Sequence of chain 1.B:
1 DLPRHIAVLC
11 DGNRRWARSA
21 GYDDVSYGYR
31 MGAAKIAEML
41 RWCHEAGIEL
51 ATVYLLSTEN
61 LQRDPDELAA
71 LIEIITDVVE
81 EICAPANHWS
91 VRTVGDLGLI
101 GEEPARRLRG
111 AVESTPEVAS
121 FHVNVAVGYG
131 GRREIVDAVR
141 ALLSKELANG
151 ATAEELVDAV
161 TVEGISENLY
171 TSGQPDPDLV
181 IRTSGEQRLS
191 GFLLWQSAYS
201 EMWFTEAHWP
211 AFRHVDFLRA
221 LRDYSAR

Binding-site contacts:
Ligand atom C4 contacts residue CYS10 of chain 1.B at 2.8 Å (hydrophobic).
Ligand atom C10 contacts residue TYR29 of chain 1.B at 3.3 Å (hydrophobic).
Ligand atom O2A contacts residue CYS10 of chain 1.B at 3.4 Å (h-bond).
Ligand atom O2A contacts residue ASN13 of chain 1.B at 2.7 Å (h-bond).
Ligand atom C3 contacts residue LEU55 of chain 1.B at 3.8 Å (hydrophobic).
Ligand atom C5 contacts residue LEU55 of chain 1.B at 3.2 Å (hydrophobic).
Ligand atom O2B contacts residue ARG15 of chain 1.B at 2.7 Å (salt-bridge).
Ligand atom O2A contacts residue ASP11 of chain 1.B at 3.9 Å.
Ligand atom O3A contacts residue ASN13 of chain 1.B at 3.6 Å (h-bond).
Ligand atom O1B contacts residue ASP11 of chain 1.B at 2.3 Å (salt-bridge).
Ligand atom C1 contacts residue TYR29 of chain 1.B at 3.1 Å (hydrophobic).
Ligand atom O2B contacts residue ASN13 of chain 1.B at 3.5 Å (h-bond).
Ligand atom C3 contacts residue ASN60 of chain 1.B at 3.7 Å.
Ligand atom C1 contacts residue ASN13 of chain 1.B at 3.8 Å.
Ligand atom PA contacts residue ARG14 of chain 1.B at 3.8 Å.
Ligand atom C2 contacts residue ARG63 of chain 1.B at 3.7 Å.
Ligand atom PB contacts residue GLY12 of chain 1.B at 3.9 Å.
Ligand atom O3A contacts residue ARG14 of chain 1.B at 2.9 Å (salt-bridge).
Ligand atom O2B contacts residue ARG14 of chain 1.B at 3.1 Å (salt-bridge).
Ligand atom O1 contacts residue ARG14 of chain 1.B at 3.6 Å.
Ligand atom C6 contacts residue LEU55 of chain 1.B at 3.6 Å (hydrophobic).
Ligand atom PB contacts residue ARG14 of chain 1.B at 3.6 Å.
Ligand atom O1B contacts residue GLY12 of chain 1.B at 3.0 Å (h-bond).
Ligand atom O2B contacts residue GLY12 of chain 1.B at 3.2 Å.
Ligand atom O1B contacts residue ARG15 of chain 1.B at 3.2 Å (salt-bridge).
Ligand atom O1 contacts residue ARG63 of chain 1.B at 2.8 Å (salt-bridge).
Ligand atom O1A contacts residue ASP11 of chain 1.B at 3.1 Å (salt-bridge).
Ligand atom PB contacts residue ARG15 of chain 1.B at 3.9 Å.
Ligand atom O1A contacts residue ARG14 of chain 1.B at 3.7 Å.
Ligand atom C2 contacts residue ASN60 of chain 1.B at 3.4 Å.
Ligand atom C10 contacts residue ILE74 of chain 1.B at 3.8 Å (hydrophobic).
Ligand atom O1 contacts residue TYR29 of chain 1.B at 3.2 Å.
Ligand atom O3B contacts residue ARG14 of chain 1.B at 2.8 Å (salt-bridge).
Ligand atom O2A contacts residue GLY12 of chain 1.B at 3.4 Å (h-bond).
Ligand atom C9 contacts residue GLY32 of chain 1.B at 3.6 Å.
Ligand atom C9 contacts residue ASN13 of chain 1.B at 3.4 Å.
Ligand atom C4 contacts residue ASN13 of chain 1.B at 3.5 Å.
Ligand atom PB contacts residue ASP11 of chain 1.B at 3.8 Å.
Ligand atom C1 contacts residue ARG63 of chain 1.B at 3.3 Å.
Ligand atom C10 contacts residue ALA33 of chain 1.B at 3.7 Å (hydrophobic).

A small-molecule ligand and the protein it binds are described below.
Small molecule (SMILES): CC(C)=CCC/C(C)=C/CO[P](=O)(O)OP(=O)(O)O